Sequence of chain 22.D:
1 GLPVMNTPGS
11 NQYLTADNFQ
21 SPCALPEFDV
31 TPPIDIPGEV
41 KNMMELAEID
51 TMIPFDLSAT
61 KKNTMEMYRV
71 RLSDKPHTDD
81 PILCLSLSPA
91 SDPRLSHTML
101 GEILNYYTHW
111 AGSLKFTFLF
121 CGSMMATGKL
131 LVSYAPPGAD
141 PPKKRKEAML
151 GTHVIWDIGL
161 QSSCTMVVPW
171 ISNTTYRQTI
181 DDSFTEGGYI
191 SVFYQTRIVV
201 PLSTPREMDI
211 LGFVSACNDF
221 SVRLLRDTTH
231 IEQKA

Sequence of chain 22.B:
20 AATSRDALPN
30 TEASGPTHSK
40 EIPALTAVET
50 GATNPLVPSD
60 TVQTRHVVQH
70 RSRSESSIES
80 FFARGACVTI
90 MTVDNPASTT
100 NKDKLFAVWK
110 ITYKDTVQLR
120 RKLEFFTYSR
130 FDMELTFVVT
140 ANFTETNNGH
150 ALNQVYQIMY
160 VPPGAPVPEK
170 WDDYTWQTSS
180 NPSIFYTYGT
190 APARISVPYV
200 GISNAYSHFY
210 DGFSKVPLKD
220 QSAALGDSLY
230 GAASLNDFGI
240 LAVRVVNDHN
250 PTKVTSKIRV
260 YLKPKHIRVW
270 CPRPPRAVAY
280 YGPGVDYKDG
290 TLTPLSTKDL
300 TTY

The small molecule below binds the protein below.
Small molecule (SMILES): CCOC(=O)c1ccc(OCCC2CCN(c3ccc(C)nn3)CC2)cc1

Binding-site contacts:
Ligand atom C11 contacts residue LEU134 of chain 22.B at 3.8 Å (hydrophobic).
Ligand atom N3 contacts residue TYR159 of chain 22.B at 3.9 Å.
Ligand atom C21 contacts residue TYR112 of chain 22.B at 3.3 Å (hydrophobic).
Ligand atom C5 contacts residue VAL196 of chain 22.B at 3.8 Å (hydrophobic).
Ligand atom N3 contacts residue ILE194 of chain 22.B at 3.6 Å.
Ligand atom C18 contacts residue PHE237 of chain 22.B at 3.6 Å (hydrophobic).
Ligand atom C10 contacts residue MET132 of chain 22.B at 3.3 Å (hydrophobic).
Ligand atom C8 contacts residue VAL196 of chain 22.B at 3.6 Å (hydrophobic).
Ligand atom O14 contacts residue MET132 of chain 22.B at 3.4 Å.
Ligand atom C17 contacts residue TYR112 of chain 22.B at 3.8 Å (hydrophobic).
Ligand atom C19 contacts residue TYR205 of chain 22.B at 3.7 Å (hydrophobic).
Ligand atom C17 contacts residue PHE237 of chain 22.B at 3.7 Å (hydrophobic).
Ligand atom N4 contacts residue LEU134 of chain 22.B at 3.7 Å.
Ligand atom N6 contacts residue VAL196 of chain 22.B at 3.9 Å.
Ligand atom C13 contacts residue VAL199 of chain 22.B at 3.7 Å (hydrophobic).
Ligand atom C8 contacts residue VAL199 of chain 22.B at 3.7 Å (hydrophobic).
Ligand atom C2 contacts residue ILE194 of chain 22.B at 3.5 Å (hydrophobic).
Ligand atom C1 contacts residue PRO181 of chain 22.B at 3.7 Å (hydrophobic).
Ligand atom C7 contacts residue TYR159 of chain 22.B at 3.7 Å (hydrophobic).
Ligand atom N4 contacts residue LEU240 of chain 22.B at 3.6 Å.
Ligand atom C11 contacts residue ILE110 of chain 22.B at 3.6 Å (hydrophobic).
Ligand atom C20 contacts residue TYR205 of chain 22.B at 3.5 Å (hydrophobic).
Ligand atom C3 contacts residue TYR159 of chain 22.B at 3.6 Å (hydrophobic).
Ligand atom O22 contacts residue TYR112 of chain 22.B at 3.5 Å.
Ligand atom C4 contacts residue VAL196 of chain 22.B at 3.9 Å (hydrophobic).
Ligand atom C25 contacts residue ASP236 of chain 22.B at 3.5 Å.
Ligand atom N3 contacts residue LEU240 of chain 22.B at 3.5 Å.
Ligand atom C7 contacts residue VAL196 of chain 22.B at 3.6 Å (hydrophobic).
Ligand atom C25 contacts residue SER206 of chain 22.B at 3.8 Å.
Ligand atom O22 contacts residue TYR205 of chain 22.B at 3.8 Å.
Ligand atom O23 contacts residue PHE237 of chain 22.B at 3.8 Å.
Ligand atom C21 contacts residue PHE237 of chain 22.B at 3.7 Å (hydrophobic).
Ligand atom C10 contacts residue ILE110 of chain 22.B at 3.5 Å (hydrophobic).
Ligand atom C4 contacts residue TYR159 of chain 22.B at 3.5 Å (hydrophobic).
Ligand atom O23 contacts residue TYR112 of chain 22.B at 3.5 Å.
Ligand atom C13 contacts residue MET132 of chain 22.B at 3.8 Å (hydrophobic).
Ligand atom C18 contacts residue TYR112 of chain 22.B at 3.7 Å (hydrophobic).
Ligand atom C2 contacts residue TYR159 of chain 22.B at 3.5 Å (hydrophobic).
Ligand atom C12 contacts residue PHE237 of chain 22.B at 3.5 Å (hydrophobic).
Ligand atom C3 contacts residue ALA24 of chain 22.D at 3.5 Å (hydrophobic).